A small-molecule ligand and the protein it binds are described below.
Small molecule (SMILES): C[C@]12CC[C@@H]3c4ccc(O)cc4CC[C@H]3[C@@H]1CC[C@@H]2O

Binding-site contacts:
Ligand atom C6 contacts residue MET96 of chain 1.B at 3.7 Å (hydrophobic).
Ligand atom C18 contacts residue LEU92 of chain 1.B at 4.2 Å (hydrophobic).
Ligand atom O3 contacts residue GLU61 of chain 1.B at 2.5 Å (salt-bridge).
Ligand atom C3 contacts residue GLU61 of chain 1.B at 3.3 Å.
Ligand atom C16 contacts residue MET129 of chain 1.B at 3.6 Å (hydrophobic).
Ligand atom C2 contacts residue ALA58 of chain 1.B at 4.0 Å (hydrophobic).
Ligand atom C4 contacts residue LEU99 of chain 1.B at 4.2 Å (hydrophobic).
Ligand atom C3 contacts residue LEU95 of chain 1.B at 4.1 Å (hydrophobic).
Ligand atom C18 contacts residue GLY229 of chain 1.B at 4.2 Å.
Ligand atom C5 contacts residue PHE112 of chain 1.B at 4.0 Å (hydrophobic).
Ligand atom C10 contacts residue PHE112 of chain 1.B at 4.0 Å (hydrophobic).
Ligand atom C15 contacts residue MET129 of chain 1.B at 3.7 Å (hydrophobic).
Ligand atom C17 contacts residue MET51 of chain 1.B at 4.0 Å (hydrophobic).
Ligand atom C4 contacts residue LEU95 of chain 1.B at 3.7 Å (hydrophobic).
Ligand atom C2 contacts residue LEU57 of chain 1.B at 3.9 Å (hydrophobic).
Ligand atom O3 contacts residue ARG102 of chain 1.B at 3.4 Å (salt-bridge).
Ligand atom C17 contacts residue HIS232 of chain 1.B at 3.5 Å.
Ligand atom C7 contacts residue PHE112 of chain 1.B at 4.2 Å (hydrophobic).
Ligand atom O3 contacts residue LEU95 of chain 1.B at 3.9 Å.
Ligand atom O17 contacts residue GLY229 of chain 1.B at 3.7 Å.
Ligand atom C1 contacts residue PHE112 of chain 1.B at 4.1 Å (hydrophobic).
Ligand atom C3 contacts residue PHE112 of chain 1.B at 4.2 Å (hydrophobic).
Ligand atom C12 contacts residue MET51 of chain 1.B at 4.1 Å (hydrophobic).
Ligand atom C12 contacts residue LEU54 of chain 1.B at 3.9 Å (hydrophobic).
Ligand atom C14 contacts residue MET129 of chain 1.B at 4.1 Å (hydrophobic).
Ligand atom C17 contacts residue MET129 of chain 1.B at 4.2 Å (hydrophobic).
Ligand atom C1 contacts residue LEU54 of chain 1.B at 3.6 Å (hydrophobic).
Ligand atom C15 contacts residue ILE132 of chain 1.B at 4.0 Å (hydrophobic).
Ligand atom C2 contacts residue LEU54 of chain 1.B at 4.2 Å (hydrophobic).
Ligand atom C2 contacts residue GLU61 of chain 1.B at 3.3 Å.
Ligand atom C1 contacts residue ALA58 of chain 1.B at 3.9 Å (hydrophobic).
Ligand atom C16 contacts residue HIS232 of chain 1.B at 3.5 Å.
Ligand atom C6 contacts residue LEU99 of chain 1.B at 4.0 Å (hydrophobic).
Ligand atom C15 contacts residue GLY229 of chain 1.B at 4.1 Å.
Ligand atom C11 contacts residue LEU54 of chain 1.B at 3.8 Å (hydrophobic).
Ligand atom O17 contacts residue HIS232 of chain 1.B at 3.2 Å (h-bond).
Ligand atom O17 contacts residue MET51 of chain 1.B at 3.6 Å.
Ligand atom C2 contacts residue PHE112 of chain 1.B at 4.1 Å (hydrophobic).
Ligand atom O17 contacts residue LEU233 of chain 1.B at 3.3 Å.
Ligand atom C16 contacts residue GLY229 of chain 1.B at 3.8 Å.

Sequence of chain 1.B:
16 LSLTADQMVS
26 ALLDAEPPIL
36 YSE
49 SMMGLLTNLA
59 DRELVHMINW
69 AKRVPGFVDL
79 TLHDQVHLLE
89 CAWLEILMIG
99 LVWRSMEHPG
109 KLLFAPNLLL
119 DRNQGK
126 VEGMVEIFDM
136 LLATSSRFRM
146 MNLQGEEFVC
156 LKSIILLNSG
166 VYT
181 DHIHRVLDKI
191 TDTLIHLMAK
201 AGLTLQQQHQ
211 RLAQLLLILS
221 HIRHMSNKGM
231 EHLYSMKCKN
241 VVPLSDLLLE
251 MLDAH